The small molecule below binds the protein below.
Small molecule (SMILES): CC(=O)N[C@@H]1[C@@H](O)[C@H](O)[C@@H](CO)O[C@H]1O

Sequence of chain 1.C:
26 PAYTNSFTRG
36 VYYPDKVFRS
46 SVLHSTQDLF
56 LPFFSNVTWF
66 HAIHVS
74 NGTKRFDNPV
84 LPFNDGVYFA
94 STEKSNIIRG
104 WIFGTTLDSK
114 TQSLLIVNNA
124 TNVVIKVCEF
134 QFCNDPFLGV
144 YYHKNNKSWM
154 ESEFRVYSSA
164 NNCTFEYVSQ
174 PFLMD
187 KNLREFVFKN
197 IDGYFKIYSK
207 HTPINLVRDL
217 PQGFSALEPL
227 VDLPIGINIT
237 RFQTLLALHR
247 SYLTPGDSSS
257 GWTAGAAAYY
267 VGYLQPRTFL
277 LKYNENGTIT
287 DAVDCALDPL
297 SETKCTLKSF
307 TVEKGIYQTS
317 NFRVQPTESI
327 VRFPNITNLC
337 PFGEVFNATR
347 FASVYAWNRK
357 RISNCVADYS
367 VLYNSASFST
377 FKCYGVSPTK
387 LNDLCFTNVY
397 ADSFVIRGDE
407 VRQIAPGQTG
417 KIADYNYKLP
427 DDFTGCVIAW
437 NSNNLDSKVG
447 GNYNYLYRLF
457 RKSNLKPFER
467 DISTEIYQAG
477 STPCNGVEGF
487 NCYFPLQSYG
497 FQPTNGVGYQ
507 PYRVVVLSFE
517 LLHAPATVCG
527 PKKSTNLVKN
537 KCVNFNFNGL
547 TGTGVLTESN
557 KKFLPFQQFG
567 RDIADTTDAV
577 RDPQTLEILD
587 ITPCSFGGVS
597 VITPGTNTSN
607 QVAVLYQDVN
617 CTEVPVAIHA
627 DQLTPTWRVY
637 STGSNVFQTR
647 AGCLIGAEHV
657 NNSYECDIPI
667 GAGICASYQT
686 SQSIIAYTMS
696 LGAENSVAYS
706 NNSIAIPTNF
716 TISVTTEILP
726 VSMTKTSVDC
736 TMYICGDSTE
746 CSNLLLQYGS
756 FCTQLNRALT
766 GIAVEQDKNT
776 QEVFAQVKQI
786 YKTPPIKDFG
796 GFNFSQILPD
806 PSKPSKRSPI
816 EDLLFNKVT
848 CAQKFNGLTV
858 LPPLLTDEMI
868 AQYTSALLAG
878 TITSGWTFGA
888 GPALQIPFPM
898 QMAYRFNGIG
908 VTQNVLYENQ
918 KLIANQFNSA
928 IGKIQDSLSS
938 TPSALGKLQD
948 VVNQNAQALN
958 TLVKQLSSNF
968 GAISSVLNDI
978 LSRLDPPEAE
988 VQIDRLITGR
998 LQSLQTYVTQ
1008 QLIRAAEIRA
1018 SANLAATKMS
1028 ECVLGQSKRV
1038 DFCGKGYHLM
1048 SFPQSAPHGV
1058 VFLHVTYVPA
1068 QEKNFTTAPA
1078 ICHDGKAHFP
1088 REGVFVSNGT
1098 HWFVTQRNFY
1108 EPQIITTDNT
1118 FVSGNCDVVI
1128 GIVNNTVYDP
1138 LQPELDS

Sequence of chain 1.B:
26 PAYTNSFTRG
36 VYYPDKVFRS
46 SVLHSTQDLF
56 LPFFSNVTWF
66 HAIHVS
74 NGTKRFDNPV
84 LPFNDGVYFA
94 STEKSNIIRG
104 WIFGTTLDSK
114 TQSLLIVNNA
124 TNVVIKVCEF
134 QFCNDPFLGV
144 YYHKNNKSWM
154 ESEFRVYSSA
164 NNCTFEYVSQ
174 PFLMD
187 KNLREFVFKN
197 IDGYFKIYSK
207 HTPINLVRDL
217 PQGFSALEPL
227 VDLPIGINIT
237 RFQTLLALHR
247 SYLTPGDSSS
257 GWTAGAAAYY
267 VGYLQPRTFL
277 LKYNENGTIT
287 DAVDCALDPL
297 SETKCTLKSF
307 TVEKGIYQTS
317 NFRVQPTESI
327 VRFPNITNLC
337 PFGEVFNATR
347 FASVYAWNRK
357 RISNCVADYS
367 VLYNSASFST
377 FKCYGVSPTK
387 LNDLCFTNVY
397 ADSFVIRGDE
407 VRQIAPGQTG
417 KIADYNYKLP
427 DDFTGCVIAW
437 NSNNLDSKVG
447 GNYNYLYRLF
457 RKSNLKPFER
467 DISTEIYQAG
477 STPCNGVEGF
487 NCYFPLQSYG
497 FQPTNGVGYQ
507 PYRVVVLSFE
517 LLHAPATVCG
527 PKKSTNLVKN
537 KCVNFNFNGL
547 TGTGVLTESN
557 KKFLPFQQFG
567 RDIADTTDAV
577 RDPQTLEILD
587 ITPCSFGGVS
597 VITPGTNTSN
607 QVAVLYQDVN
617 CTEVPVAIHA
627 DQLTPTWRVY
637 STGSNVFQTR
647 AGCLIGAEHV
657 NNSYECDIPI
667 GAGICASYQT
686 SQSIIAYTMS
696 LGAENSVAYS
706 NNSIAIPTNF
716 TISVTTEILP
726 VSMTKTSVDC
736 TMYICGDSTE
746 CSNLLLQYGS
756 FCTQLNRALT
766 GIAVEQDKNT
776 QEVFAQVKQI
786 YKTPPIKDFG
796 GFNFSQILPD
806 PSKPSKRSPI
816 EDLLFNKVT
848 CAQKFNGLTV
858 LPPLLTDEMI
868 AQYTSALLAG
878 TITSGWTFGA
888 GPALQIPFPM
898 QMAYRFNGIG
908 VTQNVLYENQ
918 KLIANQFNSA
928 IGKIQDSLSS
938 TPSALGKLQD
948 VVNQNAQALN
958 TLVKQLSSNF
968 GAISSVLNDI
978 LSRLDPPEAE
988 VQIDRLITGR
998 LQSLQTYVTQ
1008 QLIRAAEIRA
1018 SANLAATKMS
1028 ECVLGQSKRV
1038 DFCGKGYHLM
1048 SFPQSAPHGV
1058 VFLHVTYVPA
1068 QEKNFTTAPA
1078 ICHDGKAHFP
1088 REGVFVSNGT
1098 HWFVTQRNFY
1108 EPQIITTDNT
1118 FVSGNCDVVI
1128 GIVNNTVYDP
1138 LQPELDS

Binding-site contacts:
Ligand atom O5 contacts residue GLU281 of chain 1.B at 4.0 Å.
Ligand atom C1 contacts residue GLU281 of chain 1.B at 3.2 Å.
Ligand atom O5 contacts residue ASN282 of chain 1.B at 2.4 Å (h-bond).
Ligand atom O6 contacts residue ASN282 of chain 1.B at 4.2 Å.
Ligand atom C7 contacts residue ASN280 of chain 1.B at 3.5 Å.
Ligand atom O6 contacts residue LYS558 of chain 1.C at 3.2 Å (salt-bridge).
Ligand atom O7 contacts residue ASN280 of chain 1.B at 3.5 Å (h-bond).
Ligand atom C2 contacts residue GLU281 of chain 1.B at 4.2 Å.
Ligand atom C4 contacts residue ASN282 of chain 1.B at 4.2 Å.
Ligand atom C5 contacts residue ASN282 of chain 1.B at 3.7 Å.
Ligand atom C8 contacts residue ASN280 of chain 1.B at 3.4 Å.
Ligand atom N2 contacts residue GLU281 of chain 1.B at 4.2 Å.
Ligand atom C2 contacts residue ASN282 of chain 1.B at 2.5 Å.
Ligand atom N2 contacts residue ASN280 of chain 1.B at 4.4 Å.
Ligand atom C7 contacts residue ASN282 of chain 1.B at 3.2 Å.
Ligand atom C8 contacts residue ASN282 of chain 1.B at 4.3 Å.
Ligand atom C5 contacts residue GLU281 of chain 1.B at 4.5 Å.
Ligand atom C3 contacts residue ASN282 of chain 1.B at 3.8 Å.
Ligand atom O7 contacts residue ASN282 of chain 1.B at 3.1 Å (h-bond).
Ligand atom N2 contacts residue ASN282 of chain 1.B at 2.9 Å (h-bond).
Ligand atom C1 contacts residue ASN282 of chain 1.B at 1.4 Å.